Binding-site contacts:
Ligand atom C6 contacts residue THR1213 of chain 1.C at 3.3 Å.
Ligand atom O7 contacts residue CYS1159 of chain 1.C at 3.9 Å.
Ligand atom O5 contacts residue ASN1216 of chain 1.C at 2.4 Å (h-bond).
Ligand atom O6 contacts residue THR1213 of chain 1.C at 2.6 Å (h-bond).
Ligand atom O6 contacts residue TYR1214 of chain 1.C at 2.6 Å (h-bond).
Ligand atom O7 contacts residue ALA1161 of chain 1.C at 4.4 Å.
Ligand atom C7 contacts residue ASN1216 of chain 1.C at 3.5 Å.
Ligand atom N2 contacts residue ASN1216 of chain 1.C at 3.1 Å (h-bond).
Ligand atom C7 contacts residue PRO1164 of chain 1.C at 4.4 Å (hydrophobic).
Ligand atom O5 contacts residue TYR1214 of chain 1.C at 3.2 Å (h-bond).
Ligand atom C6 contacts residue TYR1214 of chain 1.C at 3.4 Å (hydrophobic).
Ligand atom C1 contacts residue TYR1214 of chain 1.C at 4.3 Å (hydrophobic).
Ligand atom O7 contacts residue ASN1216 of chain 1.C at 3.4 Å.
Ligand atom O6 contacts residue GLN1211 of chain 1.C at 3.9 Å.
Ligand atom C7 contacts residue ASP1160 of chain 1.C at 4.2 Å.
Ligand atom C8 contacts residue ASN1216 of chain 1.C at 4.5 Å.
Ligand atom C2 contacts residue ASN1216 of chain 1.C at 2.7 Å.
Ligand atom C1 contacts residue ASN1216 of chain 1.C at 1.5 Å.
Ligand atom C8 contacts residue ALA1161 of chain 1.C at 3.6 Å (hydrophobic).
Ligand atom C3 contacts residue ASN1216 of chain 1.C at 3.9 Å.
Ligand atom C5 contacts residue ASN1216 of chain 1.C at 3.6 Å.
Ligand atom O6 contacts residue VAL1212 of chain 1.C at 3.2 Å.
Ligand atom O4 contacts residue VAL1212 of chain 1.C at 4.2 Å.
Ligand atom C4 contacts residue ASN1216 of chain 1.C at 4.3 Å.
Ligand atom C8 contacts residue ASP1160 of chain 1.C at 4.2 Å.
Ligand atom C6 contacts residue VAL1212 of chain 1.C at 4.3 Å (hydrophobic).
Ligand atom O7 contacts residue ASP1160 of chain 1.C at 3.4 Å (salt-bridge).
Ligand atom C5 contacts residue TYR1214 of chain 1.C at 3.9 Å (hydrophobic).
Ligand atom O7 contacts residue PRO1164 of chain 1.C at 3.7 Å.

The small molecule below binds the protein below.
Small molecule (SMILES): CC(=O)N[C@@H]1[C@@H](O)[C@H](O)[C@@H](CO)O[C@H]1O

Sequence of chain 1.C:
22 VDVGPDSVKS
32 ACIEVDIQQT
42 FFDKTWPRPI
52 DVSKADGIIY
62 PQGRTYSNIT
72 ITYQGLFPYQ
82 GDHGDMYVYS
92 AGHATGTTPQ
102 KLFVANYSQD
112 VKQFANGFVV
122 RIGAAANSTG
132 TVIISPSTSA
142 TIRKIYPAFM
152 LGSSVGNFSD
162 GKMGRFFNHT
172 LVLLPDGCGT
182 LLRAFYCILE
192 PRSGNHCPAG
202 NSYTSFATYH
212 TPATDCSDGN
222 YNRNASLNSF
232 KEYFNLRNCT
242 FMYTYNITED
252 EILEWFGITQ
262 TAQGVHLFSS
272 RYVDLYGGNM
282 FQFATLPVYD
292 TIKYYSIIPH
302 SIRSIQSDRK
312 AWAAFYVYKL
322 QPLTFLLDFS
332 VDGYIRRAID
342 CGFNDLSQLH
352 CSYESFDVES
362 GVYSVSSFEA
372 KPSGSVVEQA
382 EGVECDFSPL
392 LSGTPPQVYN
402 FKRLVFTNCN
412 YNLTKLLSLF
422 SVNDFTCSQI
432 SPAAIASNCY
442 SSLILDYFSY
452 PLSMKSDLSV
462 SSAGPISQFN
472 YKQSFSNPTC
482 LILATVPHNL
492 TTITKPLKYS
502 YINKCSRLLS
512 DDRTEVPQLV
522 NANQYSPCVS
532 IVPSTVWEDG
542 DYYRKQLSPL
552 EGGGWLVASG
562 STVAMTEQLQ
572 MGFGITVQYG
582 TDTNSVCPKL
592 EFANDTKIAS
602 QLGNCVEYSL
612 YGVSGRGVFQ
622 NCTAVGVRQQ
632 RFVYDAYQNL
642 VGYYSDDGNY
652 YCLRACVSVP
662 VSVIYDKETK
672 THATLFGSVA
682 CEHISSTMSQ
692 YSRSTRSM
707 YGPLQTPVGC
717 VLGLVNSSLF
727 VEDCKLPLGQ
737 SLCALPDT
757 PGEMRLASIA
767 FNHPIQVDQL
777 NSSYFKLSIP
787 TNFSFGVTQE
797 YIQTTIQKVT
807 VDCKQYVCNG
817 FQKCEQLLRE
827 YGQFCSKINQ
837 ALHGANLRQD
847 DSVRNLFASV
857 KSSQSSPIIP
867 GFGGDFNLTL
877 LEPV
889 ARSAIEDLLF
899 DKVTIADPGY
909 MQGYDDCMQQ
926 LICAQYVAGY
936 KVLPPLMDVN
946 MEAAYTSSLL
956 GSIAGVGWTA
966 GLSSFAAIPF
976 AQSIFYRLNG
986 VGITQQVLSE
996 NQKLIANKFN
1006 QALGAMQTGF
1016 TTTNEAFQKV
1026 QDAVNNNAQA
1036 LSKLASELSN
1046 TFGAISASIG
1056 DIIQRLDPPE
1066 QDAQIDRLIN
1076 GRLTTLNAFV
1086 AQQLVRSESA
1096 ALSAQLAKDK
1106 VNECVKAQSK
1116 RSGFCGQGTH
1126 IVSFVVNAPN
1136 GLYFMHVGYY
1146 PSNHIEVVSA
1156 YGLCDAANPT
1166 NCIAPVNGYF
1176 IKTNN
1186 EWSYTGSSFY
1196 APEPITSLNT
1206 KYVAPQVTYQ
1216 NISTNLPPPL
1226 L